Binding-site contacts:
Ligand atom O08 contacts residue PHE229 of chain 1.A at 3.6 Å.
Ligand atom C05 contacts residue ARG234 of chain 1.A at 3.1 Å.
Ligand atom BR1 contacts residue GLY269 of chain 1.A at 3.8 Å.
Ligand atom C07 contacts residue GLU271 of chain 1.A at 4.3 Å.
Ligand atom BR1 contacts residue GLU271 of chain 1.A at 3.8 Å.
Ligand atom C02 contacts residue GLU271 of chain 1.A at 3.6 Å.
Ligand atom C01 contacts residue GLU271 of chain 1.A at 3.7 Å.
Ligand atom BR1 contacts residue ARG234 of chain 1.A at 3.9 Å.
Ligand atom O09 contacts residue ILE231 of chain 1.A at 3.5 Å.
Ligand atom C05 contacts residue GLU271 of chain 1.A at 3.6 Å.
Ligand atom C04 contacts residue ARG234 of chain 1.A at 3.8 Å.
Ligand atom O03 contacts residue GLY287 of chain 1.A at 4.3 Å.
Ligand atom C04 contacts residue GLU271 of chain 1.A at 3.5 Å.
Ligand atom C02 contacts residue VAL237 of chain 1.A at 4.0 Å (hydrophobic).
Ligand atom BR1 contacts residue VAL288 of chain 1.A at 4.0 Å.
Ligand atom C01 contacts residue VAL237 of chain 1.A at 4.0 Å (hydrophobic).
Ligand atom C07 contacts residue PHE229 of chain 1.A at 4.0 Å (hydrophobic).
Ligand atom BR1 contacts residue VAL237 of chain 1.A at 4.3 Å.
Ligand atom C01 contacts residue ILE231 of chain 1.A at 3.7 Å (hydrophobic).
Ligand atom BR1 contacts residue LEU289 of chain 1.A at 3.7 Å.
Ligand atom C01 contacts residue ARG234 of chain 1.A at 3.4 Å.
Ligand atom C02 contacts residue ILE231 of chain 1.A at 4.1 Å (hydrophobic).
Ligand atom BR1 contacts residue VAL270 of chain 1.A at 4.1 Å.
Ligand atom C04 contacts residue VAL237 of chain 1.A at 3.7 Å (hydrophobic).
Ligand atom O09 contacts residue PHE229 of chain 1.A at 4.4 Å.
Ligand atom C07 contacts residue ILE231 of chain 1.A at 4.0 Å (hydrophobic).
Ligand atom C05 contacts residue VAL237 of chain 1.A at 3.8 Å (hydrophobic).
Ligand atom BR1 contacts residue GLY287 of chain 1.A at 3.0 Å.
Ligand atom C04 contacts residue GLY287 of chain 1.A at 4.4 Å.
Ligand atom O03 contacts residue VAL237 of chain 1.A at 3.7 Å.
Ligand atom O03 contacts residue GLU271 of chain 1.A at 3.5 Å (salt-bridge).

Sequence of chain 1.A:
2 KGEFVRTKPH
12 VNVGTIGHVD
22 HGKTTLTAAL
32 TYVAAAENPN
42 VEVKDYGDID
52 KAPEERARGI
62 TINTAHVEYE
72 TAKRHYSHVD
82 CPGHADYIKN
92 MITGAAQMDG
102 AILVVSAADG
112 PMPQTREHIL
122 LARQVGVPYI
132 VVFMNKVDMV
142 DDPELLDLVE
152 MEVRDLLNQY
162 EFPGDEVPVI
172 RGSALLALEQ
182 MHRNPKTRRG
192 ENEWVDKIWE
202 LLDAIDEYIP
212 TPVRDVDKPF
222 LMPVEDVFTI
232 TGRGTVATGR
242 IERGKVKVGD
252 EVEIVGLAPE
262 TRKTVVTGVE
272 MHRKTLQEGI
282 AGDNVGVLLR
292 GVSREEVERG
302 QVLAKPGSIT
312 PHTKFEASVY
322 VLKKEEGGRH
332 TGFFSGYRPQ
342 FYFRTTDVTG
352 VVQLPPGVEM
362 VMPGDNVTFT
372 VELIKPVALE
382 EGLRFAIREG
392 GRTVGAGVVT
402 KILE

The small molecule below binds the protein below.
Small molecule (SMILES): O=C(O)c1ccc(Br)o1